This protein binds this small molecule.
Small molecule (SMILES): CC(=O)N[C@@H]1[C@@H](O)[C@H](O)[C@@H](CO)O[C@H]1O

Sequence of chain 9.F:
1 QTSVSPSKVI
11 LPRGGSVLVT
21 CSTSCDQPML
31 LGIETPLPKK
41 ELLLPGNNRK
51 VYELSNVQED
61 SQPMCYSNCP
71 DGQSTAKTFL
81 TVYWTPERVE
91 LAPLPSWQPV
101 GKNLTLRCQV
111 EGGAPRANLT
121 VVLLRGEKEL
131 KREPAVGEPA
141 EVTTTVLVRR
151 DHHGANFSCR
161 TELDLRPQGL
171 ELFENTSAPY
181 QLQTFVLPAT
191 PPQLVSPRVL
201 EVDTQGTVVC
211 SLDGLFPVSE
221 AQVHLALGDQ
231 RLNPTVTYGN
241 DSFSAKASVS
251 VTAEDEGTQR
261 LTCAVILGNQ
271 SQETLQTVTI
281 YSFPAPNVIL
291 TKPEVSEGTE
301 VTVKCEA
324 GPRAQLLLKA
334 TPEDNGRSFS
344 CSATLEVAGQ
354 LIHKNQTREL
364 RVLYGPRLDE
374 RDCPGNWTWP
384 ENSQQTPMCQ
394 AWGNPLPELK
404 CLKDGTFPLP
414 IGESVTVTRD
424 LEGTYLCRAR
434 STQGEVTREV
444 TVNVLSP

Binding-site contacts:
Ligand atom C5 contacts residue GLU127 of chain 9.F at 3.6 Å.
Ligand atom C3 contacts residue GLU127 of chain 9.F at 3.6 Å.
Ligand atom C4 contacts residue ASN156 of chain 9.F at 4.2 Å.
Ligand atom O7 contacts residue ASN156 of chain 9.F at 3.2 Å (h-bond).
Ligand atom C2 contacts residue ASN156 of chain 9.F at 2.3 Å.
Ligand atom O5 contacts residue ASN156 of chain 9.F at 2.5 Å (h-bond).
Ligand atom N2 contacts residue ASN156 of chain 9.F at 2.5 Å (h-bond).
Ligand atom C8 contacts residue PRO179 of chain 9.F at 4.4 Å (hydrophobic).
Ligand atom C4 contacts residue GLU127 of chain 9.F at 3.6 Å.
Ligand atom C3 contacts residue ASN156 of chain 9.F at 3.6 Å.
Ligand atom C5 contacts residue ASN156 of chain 9.F at 3.7 Å.
Ligand atom C6 contacts residue GLU127 of chain 9.F at 3.8 Å.
Ligand atom C5 contacts residue GLY126 of chain 9.F at 4.0 Å.
Ligand atom C1 contacts residue ASN156 of chain 9.F at 1.4 Å.
Ligand atom C8 contacts residue ASN156 of chain 9.F at 4.2 Å.
Ligand atom C7 contacts residue ASN156 of chain 9.F at 3.3 Å.
Ligand atom O5 contacts residue GLY126 of chain 9.F at 3.7 Å.
Ligand atom O3 contacts residue GLU127 of chain 9.F at 4.2 Å.
Ligand atom O4 contacts residue GLU127 of chain 9.F at 3.1 Å (salt-bridge).
Ligand atom C1 contacts residue GLY126 of chain 9.F at 3.4 Å.
Ligand atom C6 contacts residue LYS128 of chain 9.F at 4.3 Å.